Sequence of chain 1.C:
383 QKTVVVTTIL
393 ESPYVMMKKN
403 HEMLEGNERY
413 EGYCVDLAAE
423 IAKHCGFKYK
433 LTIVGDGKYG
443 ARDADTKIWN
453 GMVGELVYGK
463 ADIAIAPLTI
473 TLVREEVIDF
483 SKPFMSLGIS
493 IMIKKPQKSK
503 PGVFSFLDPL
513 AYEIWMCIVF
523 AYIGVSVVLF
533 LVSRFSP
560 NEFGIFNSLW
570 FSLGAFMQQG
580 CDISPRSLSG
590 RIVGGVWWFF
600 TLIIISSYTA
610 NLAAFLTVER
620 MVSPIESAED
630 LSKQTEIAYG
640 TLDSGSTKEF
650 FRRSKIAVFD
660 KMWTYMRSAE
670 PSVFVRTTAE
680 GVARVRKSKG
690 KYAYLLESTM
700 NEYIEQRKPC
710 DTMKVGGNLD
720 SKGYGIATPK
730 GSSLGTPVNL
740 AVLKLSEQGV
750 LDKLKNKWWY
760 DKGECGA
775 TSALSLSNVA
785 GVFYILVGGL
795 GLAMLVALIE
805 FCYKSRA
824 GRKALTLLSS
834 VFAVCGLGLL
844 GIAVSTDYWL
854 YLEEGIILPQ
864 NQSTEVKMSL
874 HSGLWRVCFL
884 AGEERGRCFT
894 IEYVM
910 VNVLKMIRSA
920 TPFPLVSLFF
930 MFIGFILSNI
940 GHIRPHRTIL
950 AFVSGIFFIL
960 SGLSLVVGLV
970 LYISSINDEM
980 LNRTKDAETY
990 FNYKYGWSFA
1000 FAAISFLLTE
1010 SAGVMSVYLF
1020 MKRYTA

The small molecule below binds the protein below.
Small molecule (SMILES): N#Cc1ccccc1-c1cc(-c2ccccn2)cn(-c2ccccc2)c1=O

Sequence of chain 1.D:
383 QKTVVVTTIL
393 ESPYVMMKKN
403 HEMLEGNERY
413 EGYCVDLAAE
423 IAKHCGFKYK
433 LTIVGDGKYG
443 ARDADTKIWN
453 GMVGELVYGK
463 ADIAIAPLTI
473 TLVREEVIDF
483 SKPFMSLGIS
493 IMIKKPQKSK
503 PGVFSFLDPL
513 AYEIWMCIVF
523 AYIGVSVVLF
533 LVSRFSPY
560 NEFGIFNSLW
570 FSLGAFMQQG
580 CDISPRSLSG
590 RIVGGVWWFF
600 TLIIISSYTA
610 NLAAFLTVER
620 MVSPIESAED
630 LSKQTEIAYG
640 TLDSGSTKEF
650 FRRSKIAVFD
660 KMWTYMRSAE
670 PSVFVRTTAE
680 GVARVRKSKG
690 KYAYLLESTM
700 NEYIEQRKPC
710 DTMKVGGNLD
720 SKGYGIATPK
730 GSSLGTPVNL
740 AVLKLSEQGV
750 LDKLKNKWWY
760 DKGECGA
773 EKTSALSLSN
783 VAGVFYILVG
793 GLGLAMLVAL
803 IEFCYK

Binding-site contacts:
Ligand atom C08 contacts residue SER507 of chain 1.C at 3.7 Å.
Ligand atom C23 contacts residue ASP510 of chain 1.C at 3.4 Å.
Ligand atom N15 contacts residue PHE614 of chain 1.C at 3.4 Å.
Ligand atom O11 contacts residue SER507 of chain 1.C at 3.8 Å.
Ligand atom C14 contacts residue ASP510 of chain 1.C at 3.8 Å.
Ligand atom N01 contacts residue ASN782 of chain 1.C at 3.3 Å (h-bond).
Ligand atom C06 contacts residue TYR607 of chain 1.C at 3.6 Å (hydrophobic).
Ligand atom C19 contacts residue PHE614 of chain 1.C at 3.7 Å (hydrophobic).
Ligand atom C04 contacts residue LEU778 of chain 1.C at 3.8 Å (hydrophobic).
Ligand atom C17 contacts residue SER776 of chain 1.D at 3.6 Å.
Ligand atom C18 contacts residue THR775 of chain 1.D at 3.4 Å.
Ligand atom C06 contacts residue PHE508 of chain 1.C at 3.4 Å (hydrophobic).
Ligand atom C16 contacts residue PHE614 of chain 1.C at 3.4 Å (hydrophobic).
Ligand atom O11 contacts residue ASN782 of chain 1.C at 3.7 Å.
Ligand atom C19 contacts residue ASP510 of chain 1.C at 3.7 Å.
Ligand atom N01 contacts residue LEU615 of chain 1.C at 3.7 Å.
Ligand atom C25 contacts residue SER501 of chain 1.C at 3.6 Å.
Ligand atom C12 contacts residue LEU611 of chain 1.C at 3.5 Å (hydrophobic).
Ligand atom C05 contacts residue VAL783 of chain 1.C at 3.5 Å (hydrophobic).
Ligand atom C13 contacts residue PHE614 of chain 1.C at 3.6 Å (hydrophobic).
Ligand atom C25 contacts residue PRO503 of chain 1.C at 3.5 Å (hydrophobic).
Ligand atom C08 contacts residue LEU611 of chain 1.C at 3.5 Å (hydrophobic).
Ligand atom C07 contacts residue PHE508 of chain 1.C at 3.3 Å (hydrophobic).
Ligand atom N15 contacts residue PRO511 of chain 1.C at 3.6 Å.
Ligand atom C17 contacts residue THR775 of chain 1.D at 3.6 Å.
Ligand atom C18 contacts residue ASP510 of chain 1.C at 3.5 Å.
Ligand atom C07 contacts residue SER507 of chain 1.C at 3.4 Å.
Ligand atom C16 contacts residue PRO511 of chain 1.C at 3.6 Å (hydrophobic).
Ligand atom C02 contacts residue ASN782 of chain 1.C at 3.6 Å.
Ligand atom C25 contacts residue LYS502 of chain 1.C at 3.5 Å.
Ligand atom C14 contacts residue PHE614 of chain 1.C at 3.6 Å (hydrophobic).
Ligand atom C10 contacts residue SER507 of chain 1.C at 3.5 Å.
Ligand atom C20 contacts residue PHE614 of chain 1.C at 3.4 Å (hydrophobic).
Ligand atom C16 contacts residue ASN610 of chain 1.C at 3.6 Å.
Ligand atom N01 contacts residue LEU778 of chain 1.C at 3.7 Å.
Ligand atom C13 contacts residue ASP510 of chain 1.C at 3.6 Å.
Ligand atom C05 contacts residue SER606 of chain 1.B at 3.5 Å.
Ligand atom C09 contacts residue SER507 of chain 1.C at 3.4 Å.
Ligand atom N21 contacts residue PHE614 of chain 1.C at 3.7 Å.
Ligand atom C17 contacts residue ASP510 of chain 1.C at 3.7 Å.

Sequence of chain 1.B:
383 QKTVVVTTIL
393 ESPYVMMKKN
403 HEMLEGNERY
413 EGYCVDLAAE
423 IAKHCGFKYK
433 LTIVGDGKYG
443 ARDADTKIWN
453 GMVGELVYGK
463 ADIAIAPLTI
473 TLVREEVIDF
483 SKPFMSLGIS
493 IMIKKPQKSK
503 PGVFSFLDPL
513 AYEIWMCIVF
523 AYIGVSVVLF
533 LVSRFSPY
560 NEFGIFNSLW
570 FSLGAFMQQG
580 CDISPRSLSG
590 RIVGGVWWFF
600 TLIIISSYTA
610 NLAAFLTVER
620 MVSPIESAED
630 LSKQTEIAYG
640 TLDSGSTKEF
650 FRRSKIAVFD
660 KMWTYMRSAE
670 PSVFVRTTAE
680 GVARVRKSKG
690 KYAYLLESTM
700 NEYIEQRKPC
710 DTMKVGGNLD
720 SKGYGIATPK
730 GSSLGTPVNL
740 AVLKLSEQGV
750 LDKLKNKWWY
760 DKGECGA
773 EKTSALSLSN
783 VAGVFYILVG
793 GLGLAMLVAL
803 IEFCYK